A protein and the small-molecule ligand that binds it are described below.
Small molecule (SMILES): CC(=O)c1ccccc1

Binding-site contacts:
Ligand atom C1 contacts residue MHS23 of chain 1.A at 3.8 Å.
Ligand atom C2 contacts residue MET22 of chain 1.A at 3.7 Å (hydrophobic).
Ligand atom C7 contacts residue MHS23 of chain 1.A at 2.5 Å.
Ligand atom C2 contacts residue MET94 of chain 1.A at 4.0 Å (hydrophobic).
Ligand atom C8 contacts residue MHS23 of chain 1.A at 1.4 Å.
Ligand atom C1 contacts residue HIS19 of chain 1.A at 3.7 Å.
Ligand atom C5 contacts residue ASN14 of chain 1.A at 3.9 Å.
Ligand atom C7 contacts residue HIS19 of chain 1.A at 4.2 Å.
Ligand atom C4 contacts residue ASN14 of chain 1.A at 3.6 Å.
Ligand atom C2 contacts residue SER95 of chain 1.A at 3.8 Å.
Ligand atom C8 contacts residue HIS19 of chain 1.A at 4.3 Å.
Ligand atom C1 contacts residue SER95 of chain 1.A at 4.3 Å.
Ligand atom C4 contacts residue HIS19 of chain 1.A at 3.7 Å.
Ligand atom C5 contacts residue HIS19 of chain 1.A at 3.5 Å.
Ligand atom O1 contacts residue MHS23 of chain 1.A at 2.8 Å (h-bond).
Ligand atom O1 contacts residue MET94 of chain 1.A at 3.6 Å.
Ligand atom C6 contacts residue HIS19 of chain 1.A at 3.4 Å.
Ligand atom C3 contacts residue TYR98 of chain 1.A at 4.0 Å (hydrophobic).
Ligand atom O1 contacts residue MET22 of chain 1.A at 3.4 Å.
Ligand atom C6 contacts residue SER95 of chain 1.A at 4.2 Å.
Ligand atom C3 contacts residue SER95 of chain 1.A at 3.5 Å.
Ligand atom O1 contacts residue ILE26 of chain 1.A at 4.2 Å.
Ligand atom C3 contacts residue HIS19 of chain 1.A at 3.5 Å.
Ligand atom C2 contacts residue HIS19 of chain 1.A at 3.6 Å.
Ligand atom C6 contacts residue MHS23 of chain 1.A at 4.3 Å.
Ligand atom C3 contacts residue MET22 of chain 1.A at 4.3 Å (hydrophobic).
Ligand atom C5 contacts residue SER95 of chain 1.A at 3.9 Å.
Ligand atom C7 contacts residue MET22 of chain 1.A at 4.5 Å (hydrophobic).
Ligand atom C4 contacts residue SER95 of chain 1.A at 3.7 Å.
Ligand atom O1 contacts residue HIS19 of chain 1.A at 4.4 Å.
Ligand atom C3 contacts residue GLY99 of chain 1.A at 3.9 Å.
Ligand atom C3 contacts residue MET94 of chain 1.A at 4.0 Å (hydrophobic).
Ligand atom C4 contacts residue GLY99 of chain 1.A at 4.1 Å.

Sequence of chain 1.A:
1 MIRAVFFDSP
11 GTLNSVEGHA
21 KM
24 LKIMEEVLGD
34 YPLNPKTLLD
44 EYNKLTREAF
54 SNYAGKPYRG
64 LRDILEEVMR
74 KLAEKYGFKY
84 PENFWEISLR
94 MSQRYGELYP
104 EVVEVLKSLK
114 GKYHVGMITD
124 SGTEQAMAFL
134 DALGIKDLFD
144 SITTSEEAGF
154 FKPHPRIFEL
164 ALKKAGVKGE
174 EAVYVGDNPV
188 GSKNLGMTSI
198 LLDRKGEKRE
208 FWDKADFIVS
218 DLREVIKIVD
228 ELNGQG